Binding-site contacts:
Ligand atom C3A contacts residue ASN284 of chain 1.A at 3.5 Å.
Ligand atom O2 contacts residue TYR573 of chain 1.A at 3.0 Å (h-bond).
Ligand atom O1 contacts residue GLY135 of chain 1.A at 3.5 Å (h-bond).
Ligand atom C1A contacts residue ASP283 of chain 1.A at 3.4 Å.
Ligand atom C6A contacts residue LEU136 of chain 1.A at 3.7 Å (hydrophobic).
Ligand atom C2A contacts residue ASN284 of chain 1.A at 3.3 Å.
Ligand atom O6 contacts residue ASN484 of chain 1.A at 2.8 Å (h-bond).
Ligand atom O1 contacts residue ASP283 of chain 1.A at 2.7 Å (salt-bridge).
Ligand atom O3 contacts residue SER674 of chain 1.A at 3.1 Å (h-bond).
Ligand atom O4A contacts residue HIS377 of chain 1.A at 3.6 Å.
Ligand atom C1A contacts residue ASN284 of chain 1.A at 3.2 Å.
Ligand atom O4 contacts residue GLY675 of chain 1.A at 2.8 Å (h-bond).
Ligand atom C6A contacts residue ASN284 of chain 1.A at 3.5 Å.
Ligand atom O2 contacts residue ASN284 of chain 1.A at 3.0 Å (h-bond).
Ligand atom C3A contacts residue HIS377 of chain 1.A at 3.4 Å.
Ligand atom C5A contacts residue ASN284 of chain 1.A at 3.8 Å.
Ligand atom C3 contacts residue GLU672 of chain 1.A at 3.4 Å.
Ligand atom O6 contacts residue HIS377 of chain 1.A at 2.7 Å (h-bond).
Ligand atom C1A contacts residue LEU136 of chain 1.A at 3.4 Å (hydrophobic).
Ligand atom C4A contacts residue ASP339 of chain 1.A at 3.6 Å.
Ligand atom O1 contacts residue LEU136 of chain 1.A at 3.1 Å (h-bond).
Ligand atom O4A contacts residue THR378 of chain 1.A at 3.2 Å.
Ligand atom C6 contacts residue GLY135 of chain 1.A at 3.6 Å.
Ligand atom O4A contacts residue ASP339 of chain 1.A at 2.8 Å (salt-bridge).
Ligand atom O3 contacts residue ALA673 of chain 1.A at 3.3 Å (h-bond).
Ligand atom BR5 contacts residue ASN284 of chain 1.A at 3.7 Å.
Ligand atom O2 contacts residue GLU672 of chain 1.A at 3.2 Å (salt-bridge).
Ligand atom C6 contacts residue ASN484 of chain 1.A at 3.3 Å.
Ligand atom BR5 contacts residue HIS341 of chain 1.A at 3.8 Å.
Ligand atom C5 contacts residue LEU136 of chain 1.A at 3.8 Å (hydrophobic).
Ligand atom O3 contacts residue GLY675 of chain 1.A at 3.2 Å (h-bond).
Ligand atom O5 contacts residue LEU136 of chain 1.A at 3.6 Å (h-bond).
Ligand atom C6 contacts residue HIS377 of chain 1.A at 3.6 Å.
Ligand atom C2 contacts residue HIS377 of chain 1.A at 3.6 Å.
Ligand atom C5 contacts residue GLY135 of chain 1.A at 3.7 Å.
Ligand atom O4 contacts residue ASN484 of chain 1.A at 3.5 Å (h-bond).
Ligand atom O4 contacts residue SER674 of chain 1.A at 3.6 Å.
Ligand atom O3 contacts residue GLU672 of chain 1.A at 2.8 Å (salt-bridge).
Ligand atom C4 contacts residue GLY675 of chain 1.A at 3.8 Å.
Ligand atom C6A contacts residue ASP283 of chain 1.A at 3.3 Å.

Sequence of chain 1.A:
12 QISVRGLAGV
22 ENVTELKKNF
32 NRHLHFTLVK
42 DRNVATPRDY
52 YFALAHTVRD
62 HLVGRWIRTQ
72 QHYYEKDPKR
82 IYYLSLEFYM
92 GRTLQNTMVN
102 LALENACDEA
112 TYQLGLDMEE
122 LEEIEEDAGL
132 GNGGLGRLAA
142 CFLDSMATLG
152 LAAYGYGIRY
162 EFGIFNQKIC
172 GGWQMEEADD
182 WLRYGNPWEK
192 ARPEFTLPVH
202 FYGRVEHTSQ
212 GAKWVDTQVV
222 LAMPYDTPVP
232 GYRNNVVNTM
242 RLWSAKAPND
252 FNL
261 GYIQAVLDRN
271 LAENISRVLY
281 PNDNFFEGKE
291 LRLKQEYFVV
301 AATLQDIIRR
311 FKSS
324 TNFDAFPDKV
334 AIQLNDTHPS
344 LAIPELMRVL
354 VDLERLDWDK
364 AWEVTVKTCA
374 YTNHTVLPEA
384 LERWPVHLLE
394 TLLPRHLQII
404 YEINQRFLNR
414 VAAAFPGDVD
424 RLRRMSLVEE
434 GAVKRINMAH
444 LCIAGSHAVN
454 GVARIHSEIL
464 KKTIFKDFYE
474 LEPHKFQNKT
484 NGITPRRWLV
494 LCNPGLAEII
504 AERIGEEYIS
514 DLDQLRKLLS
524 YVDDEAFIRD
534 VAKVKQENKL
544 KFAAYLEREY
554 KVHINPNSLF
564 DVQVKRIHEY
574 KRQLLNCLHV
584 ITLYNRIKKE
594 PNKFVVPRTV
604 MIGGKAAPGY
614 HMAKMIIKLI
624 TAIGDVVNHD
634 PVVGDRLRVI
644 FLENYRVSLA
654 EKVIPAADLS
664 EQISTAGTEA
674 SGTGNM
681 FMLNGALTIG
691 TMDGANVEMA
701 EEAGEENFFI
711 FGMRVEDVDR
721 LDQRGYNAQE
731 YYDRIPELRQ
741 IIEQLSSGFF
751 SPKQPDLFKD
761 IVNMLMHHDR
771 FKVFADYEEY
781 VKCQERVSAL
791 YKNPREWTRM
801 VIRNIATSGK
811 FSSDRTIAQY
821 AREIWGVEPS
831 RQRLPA

The small molecule below binds the protein below.
Small molecule (SMILES): OC[C@H]1O[C@@H](c2cc(O)c(Br)cc2O)[C@H](O)[C@@H](O)[C@@H]1O